Sequence of chain 49.A:
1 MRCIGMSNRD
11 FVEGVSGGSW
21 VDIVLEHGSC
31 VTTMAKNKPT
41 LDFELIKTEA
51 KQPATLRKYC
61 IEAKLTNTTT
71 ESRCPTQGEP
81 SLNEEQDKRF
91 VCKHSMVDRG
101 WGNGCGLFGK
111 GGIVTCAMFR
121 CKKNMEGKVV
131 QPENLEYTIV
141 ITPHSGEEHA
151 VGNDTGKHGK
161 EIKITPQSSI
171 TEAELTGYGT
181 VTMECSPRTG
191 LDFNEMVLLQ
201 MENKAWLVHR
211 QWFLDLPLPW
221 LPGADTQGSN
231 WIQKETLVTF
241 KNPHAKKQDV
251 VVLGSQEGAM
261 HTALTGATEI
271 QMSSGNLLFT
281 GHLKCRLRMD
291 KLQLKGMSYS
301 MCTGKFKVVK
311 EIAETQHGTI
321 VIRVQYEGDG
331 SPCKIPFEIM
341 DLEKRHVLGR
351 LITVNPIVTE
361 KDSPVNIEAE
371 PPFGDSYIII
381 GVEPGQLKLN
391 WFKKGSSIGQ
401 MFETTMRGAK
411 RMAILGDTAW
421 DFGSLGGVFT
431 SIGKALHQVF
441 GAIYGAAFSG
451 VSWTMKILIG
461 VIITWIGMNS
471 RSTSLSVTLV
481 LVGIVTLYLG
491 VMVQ

Binding-site contacts:
Ligand atom C3 contacts residue ASN67 of chain 49.A at 3.8 Å.
Ligand atom O7 contacts residue MET118 of chain 49.A at 3.5 Å.
Ligand atom C1 contacts residue ASN67 of chain 49.A at 1.4 Å.
Ligand atom C7 contacts residue MET118 of chain 49.A at 4.0 Å (hydrophobic).
Ligand atom C8 contacts residue PHE90 of chain 49.A at 4.0 Å (hydrophobic).
Ligand atom C5 contacts residue ASN67 of chain 49.A at 3.7 Å.
Ligand atom C4 contacts residue ASN67 of chain 49.A at 4.2 Å.
Ligand atom O5 contacts residue ASN67 of chain 49.A at 2.4 Å (h-bond).
Ligand atom N2 contacts residue ASN67 of chain 49.A at 2.9 Å (h-bond).
Ligand atom C8 contacts residue MET118 of chain 49.A at 3.8 Å (hydrophobic).
Ligand atom O7 contacts residue ASN67 of chain 49.A at 3.0 Å (h-bond).
Ligand atom C8 contacts residue ASN67 of chain 49.A at 4.0 Å.
Ligand atom C7 contacts residue ASN67 of chain 49.A at 3.2 Å.
Ligand atom C2 contacts residue ASN67 of chain 49.A at 2.5 Å.

This protein binds this small molecule.
Small molecule (SMILES): CC(=O)N[C@@H]1[C@@H](O)[C@H](O)[C@@H](CO)O[C@H]1O